Sequence of chain 1.G:
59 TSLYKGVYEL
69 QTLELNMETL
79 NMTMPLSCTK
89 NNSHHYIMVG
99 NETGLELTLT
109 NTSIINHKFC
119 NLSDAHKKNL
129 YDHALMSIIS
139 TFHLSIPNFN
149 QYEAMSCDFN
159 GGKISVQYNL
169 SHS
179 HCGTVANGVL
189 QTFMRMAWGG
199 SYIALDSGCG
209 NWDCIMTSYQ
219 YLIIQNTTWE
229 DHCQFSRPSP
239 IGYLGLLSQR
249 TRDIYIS

Binding-site contacts:
Ligand atom C2 contacts residue ASN224 of chain 1.G at 2.4 Å.
Ligand atom C7 contacts residue ASN224 of chain 1.G at 3.4 Å.
Ligand atom O7 contacts residue LYS161 of chain 1.G at 3.0 Å (salt-bridge).
Ligand atom O7 contacts residue ASN224 of chain 1.G at 3.7 Å.
Ligand atom C8 contacts residue ASP130 of chain 1.G at 3.6 Å.
Ligand atom O7 contacts residue GLY160 of chain 1.G at 3.7 Å.
Ligand atom C4 contacts residue ASN224 of chain 1.G at 4.3 Å.
Ligand atom N2 contacts residue ASN224 of chain 1.G at 2.8 Å (h-bond).
Ligand atom O6 contacts residue ASN224 of chain 1.G at 3.6 Å (h-bond).
Ligand atom C8 contacts residue ASN224 of chain 1.G at 4.5 Å.
Ligand atom C1 contacts residue LYS161 of chain 1.G at 4.2 Å.
Ligand atom C6 contacts residue ASN224 of chain 1.G at 4.4 Å.
Ligand atom C5 contacts residue ASN224 of chain 1.G at 3.8 Å.
Ligand atom C7 contacts residue LYS161 of chain 1.G at 4.0 Å.
Ligand atom C3 contacts residue ASN224 of chain 1.G at 3.8 Å.
Ligand atom C1 contacts residue ASN224 of chain 1.G at 1.5 Å.
Ligand atom O5 contacts residue LYS161 of chain 1.G at 4.0 Å.
Ligand atom C8 contacts residue TYR129 of chain 1.G at 4.3 Å (hydrophobic).
Ligand atom C2 contacts residue LYS161 of chain 1.G at 4.0 Å.
Ligand atom O7 contacts residue LEU128 of chain 1.G at 3.8 Å.
Ligand atom O5 contacts residue ASN224 of chain 1.G at 2.5 Å (h-bond).
Ligand atom C8 contacts residue LEU128 of chain 1.G at 3.9 Å (hydrophobic).
Ligand atom C7 contacts residue LEU128 of chain 1.G at 4.3 Å (hydrophobic).
Ligand atom N2 contacts residue LYS161 of chain 1.G at 4.5 Å.
Ligand atom C6 contacts residue GLY159 of chain 1.G at 4.0 Å.
Ligand atom O7 contacts residue GLY159 of chain 1.G at 3.7 Å.

A small-molecule ligand and the protein it binds are described below.
Small molecule (SMILES): CC(=O)N[C@H]1[C@H](O[C@H]2[C@H](O)[C@@H](NC(C)=O)CO[C@@H]2CO)O[C@H](CO)[C@@H](O)[C@@H]1O